A protein and the small-molecule ligand that binds it are described below.
Small molecule (SMILES): C[C@@H]1N[C@@H](c2cn(C/C=C/C34[C]5[C]6[C]7[C]3[Fe]6754389%10[C]4[C]3[C]8[C]9[C]4%10)nn2)[C@H](O)[C@@H]1O

Binding-site contacts:
Ligand atom CAF contacts residue TRP283 of chain 1.B at 3.9 Å (hydrophobic).
Ligand atom CAC contacts residue TRP283 of chain 1.B at 4.0 Å (hydrophobic).
Ligand atom CAG contacts residue TRP199 of chain 1.B at 3.5 Å (hydrophobic).
Ligand atom CAA contacts residue ASP196 of chain 1.B at 3.7 Å.
Ligand atom NAU contacts residue ARG229 of chain 1.B at 4.1 Å.
Ligand atom CAD contacts residue ASP196 of chain 1.B at 3.1 Å.
Ligand atom CAA contacts residue GLU255 of chain 1.B at 3.1 Å.
Ligand atom NAI contacts residue TRP55 of chain 1.B at 3.9 Å.
Ligand atom CBA contacts residue TRP199 of chain 1.B at 4.0 Å (hydrophobic).
Ligand atom CAE contacts residue TRP55 of chain 1.B at 4.1 Å (hydrophobic).
Ligand atom CBE contacts residue TRP199 of chain 1.B at 3.2 Å (hydrophobic).
Ligand atom CAG contacts residue GLU255 of chain 1.B at 3.9 Å.
Ligand atom OAT contacts residue ASP196 of chain 1.B at 3.4 Å (salt-bridge).
Ligand atom CAN contacts residue TRP55 of chain 1.B at 3.6 Å (hydrophobic).
Ligand atom CAB contacts residue HIS33 of chain 1.B at 3.3 Å.
Ligand atom OAS contacts residue GLU54 of chain 1.B at 2.9 Å (salt-bridge).
Ligand atom CAF contacts residue ASP196 of chain 1.B at 3.9 Å.
Ligand atom CAL contacts residue TRP199 of chain 1.B at 4.1 Å (hydrophobic).
Ligand atom OAS contacts residue HIS102 of chain 1.B at 3.3 Å (h-bond).
Ligand atom CAK contacts residue TRP199 of chain 1.B at 3.9 Å (hydrophobic).
Ligand atom NAU contacts residue ASP196 of chain 1.B at 2.8 Å (salt-bridge).
Ligand atom CAB contacts residue TRP283 of chain 1.B at 3.8 Å (hydrophobic).
Ligand atom OAS contacts residue TRP55 of chain 1.B at 3.1 Å (h-bond).
Ligand atom CAD contacts residue GLU255 of chain 1.B at 3.9 Å.
Ligand atom NAJ contacts residue TRP55 of chain 1.B at 3.3 Å (h-bond).
Ligand atom OAS contacts residue HIS103 of chain 1.B at 4.0 Å.
Ligand atom CAF contacts residue TRP194 of chain 1.B at 3.9 Å (hydrophobic).
Ligand atom NAH contacts residue TRP199 of chain 1.B at 3.7 Å.
Ligand atom CAB contacts residue ASP196 of chain 1.B at 3.9 Å.
Ligand atom CAC contacts residue GLU54 of chain 1.B at 3.6 Å.
Ligand atom OAT contacts residue HIS33 of chain 1.B at 2.7 Å (h-bond).
Ligand atom CAC contacts residue ASP196 of chain 1.B at 4.1 Å.
Ligand atom CAA contacts residue TRP283 of chain 1.B at 3.7 Å (hydrophobic).
Ligand atom OAT contacts residue TYR145 of chain 1.B at 3.3 Å (h-bond).
Ligand atom CAF contacts residue GLU255 of chain 1.B at 3.8 Å.
Ligand atom CAB contacts residue HIS102 of chain 1.B at 4.0 Å.
Ligand atom CAC contacts residue HIS102 of chain 1.B at 3.9 Å.
Ligand atom NAU contacts residue GLU255 of chain 1.B at 3.0 Å (salt-bridge).
Ligand atom CAE contacts residue GLU255 of chain 1.B at 3.8 Å.
Ligand atom OAT contacts residue HIS102 of chain 1.B at 3.1 Å (h-bond).

Sequence of chain 1.B:
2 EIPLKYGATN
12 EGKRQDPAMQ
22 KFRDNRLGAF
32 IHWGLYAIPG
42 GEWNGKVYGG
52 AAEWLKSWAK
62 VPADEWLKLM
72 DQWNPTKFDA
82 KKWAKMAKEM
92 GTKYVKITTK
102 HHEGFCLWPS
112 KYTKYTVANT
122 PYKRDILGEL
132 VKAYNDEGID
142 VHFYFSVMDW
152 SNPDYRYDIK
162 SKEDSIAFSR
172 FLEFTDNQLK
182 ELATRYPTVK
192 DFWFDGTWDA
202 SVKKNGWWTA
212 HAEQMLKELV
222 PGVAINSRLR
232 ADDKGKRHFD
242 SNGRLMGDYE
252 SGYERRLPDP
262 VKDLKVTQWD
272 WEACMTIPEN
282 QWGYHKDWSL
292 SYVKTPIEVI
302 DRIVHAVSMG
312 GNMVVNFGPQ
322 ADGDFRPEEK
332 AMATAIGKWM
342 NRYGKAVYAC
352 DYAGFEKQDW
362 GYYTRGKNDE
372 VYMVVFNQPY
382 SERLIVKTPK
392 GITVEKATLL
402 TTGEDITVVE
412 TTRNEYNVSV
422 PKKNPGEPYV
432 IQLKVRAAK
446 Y